Binding-site contacts:
Ligand atom PA contacts residue MG1 of chain 1.F at 3.4 Å.
Ligand atom C2 contacts residue MET108 of chain 1.B at 3.2 Å (hydrophobic).
Ligand atom N6 contacts residue LEU157 of chain 1.B at 3.7 Å.
Ligand atom C6 contacts residue LEU157 of chain 1.B at 3.5 Å (hydrophobic).
Ligand atom PA contacts residue LYS52 of chain 1.B at 3.5 Å.
Ligand atom C3' contacts residue ALA154 of chain 1.B at 3.6 Å (hydrophobic).
Ligand atom O2G contacts residue GLU71 of chain 1.B at 2.9 Å (salt-bridge).
Ligand atom C4 contacts residue LEU157 of chain 1.B at 3.8 Å (hydrophobic).
Ligand atom PG contacts residue LYS52 of chain 1.B at 3.4 Å.
Ligand atom N6 contacts residue ASP106 of chain 1.B at 2.8 Å (salt-bridge).
Ligand atom C5 contacts residue LEU157 of chain 1.B at 3.5 Å (hydrophobic).
Ligand atom C2 contacts residue ILE28 of chain 1.B at 3.8 Å (hydrophobic).
Ligand atom C2' contacts residue ASP111 of chain 1.B at 3.6 Å.
Ligand atom O2A contacts residue LYS52 of chain 1.B at 2.8 Å (salt-bridge).
Ligand atom N6 contacts residue ILE84 of chain 1.B at 3.7 Å.
Ligand atom O1B contacts residue SER32 of chain 1.B at 3.5 Å (h-bond).
Ligand atom N1 contacts residue MET108 of chain 1.B at 3.2 Å (h-bond).
Ligand atom O4' contacts residue GLY29 of chain 1.B at 3.8 Å.
Ligand atom O1A contacts residue ASP168 of chain 1.B at 2.9 Å (salt-bridge).
Ligand atom O2' contacts residue ASP111 of chain 1.B at 2.5 Å (salt-bridge).
Ligand atom PB contacts residue ASP168 of chain 1.B at 3.5 Å.
Ligand atom O2B contacts residue MG1 of chain 1.F at 2.3 Å.
Ligand atom O2B contacts residue ASP168 of chain 1.B at 3.2 Å (salt-bridge).
Ligand atom N7 contacts residue MET105 of chain 1.B at 3.8 Å.
Ligand atom O2A contacts residue ASP168 of chain 1.B at 3.8 Å.
Ligand atom N6 contacts residue ALA50 of chain 1.B at 3.4 Å.
Ligand atom O3' contacts residue ALA154 of chain 1.B at 2.8 Å (h-bond).
Ligand atom O2G contacts residue LYS52 of chain 1.B at 2.6 Å (salt-bridge).
Ligand atom O3A contacts residue LYS52 of chain 1.B at 3.0 Å (salt-bridge).
Ligand atom PB contacts residue MG1 of chain 1.F at 3.3 Å.
Ligand atom O1A contacts residue MG1 of chain 1.F at 2.0 Å.
Ligand atom N3B contacts residue MG1 of chain 1.F at 3.5 Å.
Ligand atom O4' contacts residue VAL36 of chain 1.B at 3.4 Å.
Ligand atom N3B contacts residue ASP168 of chain 1.B at 2.7 Å (salt-bridge).
Ligand atom PG contacts residue ASP168 of chain 1.B at 3.4 Å.
Ligand atom O1G contacts residue LYS52 of chain 1.B at 3.2 Å (salt-bridge).
Ligand atom C6 contacts residue ALA50 of chain 1.B at 3.7 Å (hydrophobic).
Ligand atom O1B contacts residue GLY31 of chain 1.B at 3.3 Å.
Ligand atom O2G contacts residue ASP168 of chain 1.B at 2.8 Å (salt-bridge).
Ligand atom O1A contacts residue ASN155 of chain 1.B at 3.3 Å (h-bond).

The small molecule below binds the protein below.
Small molecule (SMILES): Nc1ncnc2c1ncn2[C@@H]1O[C@H](CO[P](=O)(O)O[P](=O)(O)NP(=O)(O)O)[C@@H](O)[C@H]1O

Sequence of chain 1.B:
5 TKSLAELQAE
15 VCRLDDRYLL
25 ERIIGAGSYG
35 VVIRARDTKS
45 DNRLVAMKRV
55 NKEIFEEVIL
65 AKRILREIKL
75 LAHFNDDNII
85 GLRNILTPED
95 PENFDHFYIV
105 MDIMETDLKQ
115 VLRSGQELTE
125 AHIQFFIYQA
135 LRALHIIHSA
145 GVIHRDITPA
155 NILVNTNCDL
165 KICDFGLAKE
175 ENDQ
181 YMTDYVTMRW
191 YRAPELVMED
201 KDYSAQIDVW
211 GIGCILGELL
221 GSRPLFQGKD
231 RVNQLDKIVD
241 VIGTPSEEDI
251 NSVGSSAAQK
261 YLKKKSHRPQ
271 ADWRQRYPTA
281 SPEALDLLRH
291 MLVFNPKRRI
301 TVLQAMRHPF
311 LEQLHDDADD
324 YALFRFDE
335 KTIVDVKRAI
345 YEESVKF